Sequence of chain 1.A:
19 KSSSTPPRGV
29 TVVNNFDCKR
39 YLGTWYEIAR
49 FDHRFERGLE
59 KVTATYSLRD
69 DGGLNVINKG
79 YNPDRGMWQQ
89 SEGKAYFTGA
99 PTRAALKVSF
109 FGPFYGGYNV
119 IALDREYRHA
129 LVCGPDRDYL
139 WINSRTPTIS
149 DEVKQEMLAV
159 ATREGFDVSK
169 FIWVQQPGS

A protein and the small-molecule ligand that binds it are described below.
Small molecule (SMILES): CCN(CC)c1ccc2c(c1)[B-](F)(F)[N+]1=C(C)N(C)C(=O)C1=C2

Binding-site contacts:
Ligand atom C8 contacts residue GLY114 of chain 1.A at 3.5 Å.
Ligand atom C2 contacts residue TRP139 of chain 1.A at 3.4 Å (hydrophobic).
Ligand atom C4 contacts residue TRP139 of chain 1.A at 3.5 Å (hydrophobic).
Ligand atom O1 contacts residue TRP139 of chain 1.A at 3.5 Å.
Ligand atom C1 contacts residue TRP139 of chain 1.A at 3.9 Å (hydrophobic).
Ligand atom N3 contacts residue TRP139 of chain 1.A at 3.5 Å.
Ligand atom C16 contacts residue ASN141 of chain 1.A at 3.3 Å.
Ligand atom F1 contacts residue PHE108 of chain 1.A at 3.5 Å.
Ligand atom C8 contacts residue TYR113 of chain 1.A at 3.8 Å (hydrophobic).
Ligand atom O1 contacts residue VAL130 of chain 1.A at 3.7 Å.
Ligand atom C15 contacts residue ASN76 of chain 1.A at 3.6 Å.
Ligand atom C2 contacts residue TYR116 of chain 1.A at 3.7 Å (hydrophobic).
Ligand atom C10 contacts residue HIS51 of chain 1.A at 3.9 Å.
Ligand atom B1 contacts residue TRP139 of chain 1.A at 3.9 Å.
Ligand atom N1 contacts residue VAL106 of chain 1.A at 3.9 Å.
Ligand atom F2 contacts residue PHE53 of chain 1.A at 3.3 Å.
Ligand atom C15 contacts residue GLU45 of chain 1.A at 3.6 Å.
Ligand atom C15 contacts residue GLU54 of chain 1.A at 3.5 Å.
Ligand atom C6 contacts residue VAL106 of chain 1.A at 3.6 Å (hydrophobic).
Ligand atom F2 contacts residue HIS51 of chain 1.A at 3.8 Å.
Ligand atom C9 contacts residue TRP139 of chain 1.A at 3.5 Å (hydrophobic).
Ligand atom O1 contacts residue ASN141 of chain 1.A at 3.0 Å (h-bond).
Ligand atom C14 contacts residue TRP139 of chain 1.A at 3.6 Å (hydrophobic).
Ligand atom C11 contacts residue PRO133 of chain 1.A at 3.5 Å (hydrophobic).
Ligand atom C12 contacts residue TYR116 of chain 1.A at 3.5 Å (hydrophobic).
Ligand atom F1 contacts residue PHE53 of chain 1.A at 3.9 Å.
Ligand atom N2 contacts residue TRP139 of chain 1.A at 3.5 Å.
Ligand atom F2 contacts residue GLU54 of chain 1.A at 3.5 Å.
Ligand atom C13 contacts residue TRP139 of chain 1.A at 3.4 Å (hydrophobic).
Ligand atom F2 contacts residue TRP139 of chain 1.A at 3.7 Å.
Ligand atom C2 contacts residue GLY115 of chain 1.A at 3.7 Å.
Ligand atom C3 contacts residue TRP139 of chain 1.A at 3.3 Å (hydrophobic).
Ligand atom C16 contacts residue GLU45 of chain 1.A at 3.8 Å.
Ligand atom C11 contacts residue TYR137 of chain 1.A at 3.9 Å (hydrophobic).
Ligand atom C1 contacts residue GLY115 of chain 1.A at 3.3 Å.
Ligand atom C12 contacts residue TRP139 of chain 1.A at 3.4 Å (hydrophobic).
Ligand atom F1 contacts residue ASN76 of chain 1.A at 2.9 Å.
Ligand atom C16 contacts residue TRP139 of chain 1.A at 3.7 Å (hydrophobic).
Ligand atom C1 contacts residue VAL106 of chain 1.A at 3.6 Å (hydrophobic).
Ligand atom C3 contacts residue TYR116 of chain 1.A at 3.7 Å (hydrophobic).